A small-molecule ligand and the protein it binds are described below.
Small molecule (SMILES): CC(=O)N[C@H]1[C@H](OC[C@H]2O[C@@H](O[C@H]3[C@H](O)[C@@H](O)[C@H](O)O[C@@H]3CO)[C@H](O)[C@@H](O[C@@H]3O[C@H](CO)[C@@H](O)[C@H](O[C@@H]4O[C@H](CO)C[C@H](O)[C@H]4O)[C@H]3NC(C)=O)[C@H]2O)O[C@H](CO)[C@@H](O)[C@@H]1O

Binding-site contacts:
Ligand atom C2 contacts residue ASP204 of chain 1.B at 3.8 Å.
Ligand atom C8 contacts residue PHE245 of chain 1.B at 3.7 Å (hydrophobic).
Ligand atom C3 contacts residue ASP203 of chain 1.B at 3.4 Å.
Ligand atom O3 contacts residue ARG244 of chain 1.B at 3.1 Å (salt-bridge).
Ligand atom O3 contacts residue ASP203 of chain 1.B at 2.5 Å (salt-bridge).
Ligand atom O7 contacts residue ARG244 of chain 1.B at 2.6 Å (salt-bridge).
Ligand atom C1 contacts residue TYR171 of chain 1.B at 3.6 Å (hydrophobic).
Ligand atom C3 contacts residue ASP204 of chain 1.B at 3.9 Å.
Ligand atom O3 contacts residue GLY201 of chain 1.B at 2.9 Å (h-bond).
Ligand atom C2 contacts residue TYR171 of chain 1.B at 3.9 Å (hydrophobic).
Ligand atom O4 contacts residue TYR174 of chain 1.B at 3.5 Å.
Ligand atom C7 contacts residue GLY201 of chain 1.B at 3.6 Å.
Ligand atom O3 contacts residue GLY200 of chain 1.B at 3.6 Å.
Ligand atom O4 contacts residue ASP203 of chain 1.B at 2.9 Å (salt-bridge).
Ligand atom O2 contacts residue PHE165 of chain 1.B at 3.6 Å.
Ligand atom O7 contacts residue TRP199 of chain 1.B at 3.8 Å.
Ligand atom O4 contacts residue ARG244 of chain 1.B at 3.0 Å (salt-bridge).
Ligand atom C8 contacts residue ASP204 of chain 1.B at 3.5 Å.
Ligand atom O5 contacts residue TRP199 of chain 1.B at 3.9 Å.
Ligand atom C7 contacts residue ASP204 of chain 1.B at 3.6 Å.
Ligand atom N2 contacts residue ASP204 of chain 1.B at 2.8 Å (salt-bridge).
Ligand atom C7 contacts residue ARG244 of chain 1.B at 3.6 Å.
Ligand atom C6 contacts residue PHE245 of chain 1.B at 3.9 Å (hydrophobic).
Ligand atom O6 contacts residue TRP199 of chain 1.B at 3.9 Å.
Ligand atom C4 contacts residue GOL1 of chain 1.Z at 3.8 Å.
Ligand atom C8 contacts residue ARG244 of chain 1.B at 3.8 Å.
Ligand atom O5 contacts residue PHE245 of chain 1.B at 3.4 Å.
Ligand atom C6 contacts residue PHE165 of chain 1.B at 3.6 Å (hydrophobic).
Ligand atom N2 contacts residue TYR171 of chain 1.B at 3.9 Å.
Ligand atom C4 contacts residue ASP203 of chain 1.B at 3.6 Å.
Ligand atom C3 contacts residue TYR171 of chain 1.B at 3.7 Å (hydrophobic).
Ligand atom C5 contacts residue TYR171 of chain 1.B at 3.9 Å (hydrophobic).
Ligand atom N2 contacts residue GLY201 of chain 1.B at 3.6 Å (h-bond).
Ligand atom O4 contacts residue GOL1 of chain 1.Z at 3.1 Å.
Ligand atom C4 contacts residue TRP199 of chain 1.B at 3.9 Å (hydrophobic).
Ligand atom O6 contacts residue PHE165 of chain 1.B at 3.7 Å.
Ligand atom O6 contacts residue TRP199 of chain 1.B at 3.7 Å.
Ligand atom O4 contacts residue TRP199 of chain 1.B at 3.9 Å.
Ligand atom O3 contacts residue GOL1 of chain 1.Z at 3.6 Å.
Ligand atom C8 contacts residue GLY201 of chain 1.B at 3.8 Å.

Sequence of chain 1.B:
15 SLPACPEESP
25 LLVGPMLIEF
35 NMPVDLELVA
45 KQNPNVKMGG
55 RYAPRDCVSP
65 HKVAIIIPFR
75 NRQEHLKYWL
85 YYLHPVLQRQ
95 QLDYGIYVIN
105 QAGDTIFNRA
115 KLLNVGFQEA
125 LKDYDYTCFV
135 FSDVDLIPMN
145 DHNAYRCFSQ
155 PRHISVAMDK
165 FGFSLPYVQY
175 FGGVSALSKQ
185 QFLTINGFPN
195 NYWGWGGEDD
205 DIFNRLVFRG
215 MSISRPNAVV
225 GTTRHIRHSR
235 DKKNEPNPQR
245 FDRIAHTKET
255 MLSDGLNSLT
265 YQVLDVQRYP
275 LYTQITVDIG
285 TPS